Sequence of chain 1.G:
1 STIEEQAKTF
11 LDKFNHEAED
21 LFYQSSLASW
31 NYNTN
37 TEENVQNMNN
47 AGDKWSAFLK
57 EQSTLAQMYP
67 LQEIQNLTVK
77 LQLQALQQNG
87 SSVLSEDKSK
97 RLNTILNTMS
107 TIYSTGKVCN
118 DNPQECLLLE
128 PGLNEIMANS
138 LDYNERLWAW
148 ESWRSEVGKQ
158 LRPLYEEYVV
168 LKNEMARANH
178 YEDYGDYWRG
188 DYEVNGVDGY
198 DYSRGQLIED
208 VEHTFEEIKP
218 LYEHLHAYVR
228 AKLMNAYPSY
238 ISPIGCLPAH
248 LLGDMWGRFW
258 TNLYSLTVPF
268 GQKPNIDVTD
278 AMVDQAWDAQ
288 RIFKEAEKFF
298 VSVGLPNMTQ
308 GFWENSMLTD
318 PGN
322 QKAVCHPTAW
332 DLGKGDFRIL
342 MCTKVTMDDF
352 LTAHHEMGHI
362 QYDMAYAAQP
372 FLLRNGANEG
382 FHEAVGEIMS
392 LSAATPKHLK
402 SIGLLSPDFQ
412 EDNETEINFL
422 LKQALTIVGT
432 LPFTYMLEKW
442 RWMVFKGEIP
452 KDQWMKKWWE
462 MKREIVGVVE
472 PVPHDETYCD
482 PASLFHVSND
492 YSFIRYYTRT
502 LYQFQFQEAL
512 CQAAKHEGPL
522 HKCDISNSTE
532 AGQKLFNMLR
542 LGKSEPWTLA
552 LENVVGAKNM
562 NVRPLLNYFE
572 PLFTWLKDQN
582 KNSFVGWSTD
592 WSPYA

Binding-site contacts:
Ligand atom C1 contacts residue ASN528 of chain 1.G at 1.5 Å.
Ligand atom O7 contacts residue ASN528 of chain 1.G at 3.7 Å.
Ligand atom O5 contacts residue ASN528 of chain 1.G at 2.3 Å (h-bond).
Ligand atom O6 contacts residue SER402 of chain 1.G at 2.9 Å (h-bond).
Ligand atom O6 contacts residue ASN528 of chain 1.G at 4.2 Å.
Ligand atom C7 contacts residue ASN528 of chain 1.G at 3.8 Å.
Ligand atom O7 contacts residue SER299 of chain 1.G at 4.1 Å.
Ligand atom C4 contacts residue ASN528 of chain 1.G at 4.4 Å.
Ligand atom C5 contacts residue ASN528 of chain 1.G at 3.6 Å.
Ligand atom C3 contacts residue ASN528 of chain 1.G at 4.0 Å.
Ligand atom C2 contacts residue ASN528 of chain 1.G at 2.9 Å.
Ligand atom N2 contacts residue ASN528 of chain 1.G at 3.5 Å (h-bond).
Ligand atom C6 contacts residue SER402 of chain 1.G at 3.6 Å.

This protein binds this small molecule.
Small molecule (SMILES): CC(=O)N[C@@H]1[C@@H](O)[C@H](O)[C@@H](CO)O[C@H]1O